This small molecule binds to this protein.
Small molecule (SMILES): CC(=O)N[C@H]1[C@H](O[C@H]2[C@H](O)[C@@H](NC(C)=O)CO[C@@H]2CO)O[C@H](CO)[C@@H](O[C@@H]2O[C@H](CO[C@H]3O[C@H](CO)[C@@H](O)[C@H](O)[C@@H]3O)[C@@H](O)[C@H](O[C@H]3O[C@H](CO)[C@@H](O)[C@H](O)[C@@H]3O)[C@@H]2O)[C@@H]1O

Sequence of chain 3.B:
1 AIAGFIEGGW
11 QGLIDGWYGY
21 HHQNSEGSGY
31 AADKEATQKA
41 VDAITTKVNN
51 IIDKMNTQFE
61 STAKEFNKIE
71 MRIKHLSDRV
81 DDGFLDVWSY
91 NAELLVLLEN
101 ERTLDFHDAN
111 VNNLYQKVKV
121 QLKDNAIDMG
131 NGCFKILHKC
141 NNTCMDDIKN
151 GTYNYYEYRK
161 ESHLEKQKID

Sequence of chain 2.A:
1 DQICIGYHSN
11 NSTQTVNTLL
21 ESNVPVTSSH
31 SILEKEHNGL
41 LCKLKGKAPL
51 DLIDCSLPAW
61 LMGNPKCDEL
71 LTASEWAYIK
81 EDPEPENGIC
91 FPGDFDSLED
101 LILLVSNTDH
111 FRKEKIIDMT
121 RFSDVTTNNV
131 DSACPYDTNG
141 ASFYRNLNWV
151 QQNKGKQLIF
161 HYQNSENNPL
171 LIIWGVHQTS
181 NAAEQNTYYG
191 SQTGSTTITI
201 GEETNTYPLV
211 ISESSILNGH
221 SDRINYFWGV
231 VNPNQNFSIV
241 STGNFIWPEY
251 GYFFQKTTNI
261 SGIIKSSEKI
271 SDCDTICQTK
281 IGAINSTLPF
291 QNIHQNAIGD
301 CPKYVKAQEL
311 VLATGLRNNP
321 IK

Sequence of chain 3.D:
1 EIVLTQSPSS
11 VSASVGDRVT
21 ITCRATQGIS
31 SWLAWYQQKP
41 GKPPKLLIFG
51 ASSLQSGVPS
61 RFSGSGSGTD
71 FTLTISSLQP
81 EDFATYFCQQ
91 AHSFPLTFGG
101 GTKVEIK

Binding-site contacts:
Ligand atom O2 contacts residue GLN308 of chain 2.A at 3.1 Å (h-bond).
Ligand atom C8 contacts residue THR57 of chain 3.B at 3.8 Å.
Ligand atom O5 contacts residue GLN308 of chain 2.A at 3.8 Å.
Ligand atom C8 contacts residue ASN56 of chain 3.B at 4.2 Å.
Ligand atom C5 contacts residue ASN259 of chain 3.A at 3.7 Å.
Ligand atom C6 contacts residue THR57 of chain 3.B at 3.9 Å.
Ligand atom C8 contacts residue LYS306 of chain 2.A at 4.0 Å.
Ligand atom C4 contacts residue ASN259 of chain 3.A at 4.3 Å.
Ligand atom O5 contacts residue PHE59 of chain 3.B at 3.7 Å.
Ligand atom C8 contacts residue GLN58 of chain 3.B at 3.2 Å.
Ligand atom C1 contacts residue GLN308 of chain 2.A at 3.8 Å.
Ligand atom O6 contacts residue PHE59 of chain 3.B at 4.5 Å.
Ligand atom O3 contacts residue ASN56 of chain 3.B at 3.8 Å.
Ligand atom O3 contacts residue ARG18 of chain 3.D at 3.4 Å (salt-bridge).
Ligand atom C1 contacts residue PHE59 of chain 3.B at 4.2 Å (hydrophobic).
Ligand atom C7 contacts residue LYS45 of chain 3.A at 4.1 Å.
Ligand atom C3 contacts residue ASN259 of chain 3.A at 3.8 Å.
Ligand atom O7 contacts residue LYS45 of chain 3.A at 3.0 Å (salt-bridge).
Ligand atom C1 contacts residue ASN259 of chain 3.A at 1.4 Å.
Ligand atom O5 contacts residue ASN259 of chain 3.A at 2.4 Å (h-bond).
Ligand atom C7 contacts residue ASN259 of chain 3.A at 3.6 Å.
Ligand atom O3 contacts residue LYS45 of chain 3.A at 4.2 Å.
Ligand atom O7 contacts residue ASN259 of chain 3.A at 3.9 Å.
Ligand atom C6 contacts residue PHE59 of chain 3.B at 4.1 Å (hydrophobic).
Ligand atom N2 contacts residue ASN259 of chain 3.A at 2.8 Å (h-bond).
Ligand atom N2 contacts residue ASN56 of chain 3.B at 4.1 Å.
Ligand atom C2 contacts residue ASN259 of chain 3.A at 2.4 Å.
Ligand atom C2 contacts residue GLN308 of chain 2.A at 4.0 Å.
Ligand atom O6 contacts residue ASP300 of chain 3.A at 4.0 Å.
Ligand atom O6 contacts residue THR57 of chain 3.B at 4.2 Å.

Sequence of chain 3.A:
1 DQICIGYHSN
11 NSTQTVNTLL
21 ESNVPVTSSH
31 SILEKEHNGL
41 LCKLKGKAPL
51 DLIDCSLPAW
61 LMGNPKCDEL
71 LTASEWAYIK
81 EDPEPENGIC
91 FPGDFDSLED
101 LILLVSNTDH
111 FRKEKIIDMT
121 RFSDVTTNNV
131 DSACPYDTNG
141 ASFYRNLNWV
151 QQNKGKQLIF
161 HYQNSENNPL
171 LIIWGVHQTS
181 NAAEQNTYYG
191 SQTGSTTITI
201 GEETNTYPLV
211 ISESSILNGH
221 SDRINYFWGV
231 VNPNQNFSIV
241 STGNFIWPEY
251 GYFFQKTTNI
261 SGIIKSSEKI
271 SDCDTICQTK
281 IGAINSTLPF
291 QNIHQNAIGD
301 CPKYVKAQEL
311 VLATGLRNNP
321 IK